A protein and the small-molecule ligand that binds it are described below.
Small molecule (SMILES): Cc1cc(N)nc(CCc2cncc(N3CCOCC3)c2)c1

Binding-site contacts:
Ligand atom N02 contacts residue HEM1 of chain 1.G at 3.1 Å.
Ligand atom N21 contacts residue HEM1 of chain 1.G at 3.9 Å.
Ligand atom C25 contacts residue MET274 of chain 1.B at 3.9 Å (hydrophobic).
Ligand atom N02 contacts residue GLU296 of chain 1.B at 2.7 Å (salt-bridge).
Ligand atom C23 contacts residue ASN273 of chain 1.B at 4.0 Å.
Ligand atom C26 contacts residue HEM1 of chain 1.G at 4.0 Å.
Ligand atom C25 contacts residue ASN273 of chain 1.B at 3.2 Å.
Ligand atom C12 contacts residue HEM1 of chain 1.G at 3.1 Å.
Ligand atom C14 contacts residue HEM1 of chain 1.G at 3.5 Å.
Ligand atom C26 contacts residue VAL271 of chain 1.B at 3.7 Å (hydrophobic).
Ligand atom C25 contacts residue HEM1 of chain 1.G at 3.8 Å.
Ligand atom C25 contacts residue TYR410 of chain 1.B at 3.7 Å (hydrophobic).
Ligand atom C09 contacts residue VAL271 of chain 1.B at 3.5 Å (hydrophobic).
Ligand atom C13 contacts residue VAL271 of chain 1.B at 3.9 Å (hydrophobic).
Ligand atom C16 contacts residue HEM1 of chain 1.G at 3.4 Å.
Ligand atom N01 contacts residue GLU296 of chain 1.B at 2.7 Å (salt-bridge).
Ligand atom C08 contacts residue GLU296 of chain 1.B at 3.4 Å.
Ligand atom C02 contacts residue TRP291 of chain 1.B at 3.8 Å (hydrophobic).
Ligand atom N11 contacts residue HEM1 of chain 1.G at 3.5 Å (h-bond).
Ligand atom C07 contacts residue HEM1 of chain 1.G at 3.5 Å.
Ligand atom C26 contacts residue ASN273 of chain 1.B at 3.1 Å.
Ligand atom C09 contacts residue HEM1 of chain 1.G at 3.9 Å.
Ligand atom C05 contacts residue VAL271 of chain 1.B at 3.8 Å (hydrophobic).
Ligand atom C03 contacts residue HEM1 of chain 1.G at 3.2 Å.
Ligand atom N02 contacts residue MET293 of chain 1.B at 4.0 Å.
Ligand atom C02 contacts residue GLU296 of chain 1.B at 3.5 Å.
Ligand atom C07 contacts residue PHE288 of chain 1.B at 3.7 Å (hydrophobic).
Ligand atom C07 contacts residue GLY290 of chain 1.B at 3.8 Å.
Ligand atom C04 contacts residue HEM1 of chain 1.G at 3.8 Å.
Ligand atom C15 contacts residue HEM1 of chain 1.G at 3.3 Å.
Ligand atom N02 contacts residue TYR292 of chain 1.B at 3.8 Å.
Ligand atom O24 contacts residue ASN273 of chain 1.B at 3.3 Å (h-bond).
Ligand atom C14 contacts residue VAL271 of chain 1.B at 3.5 Å (hydrophobic).
Ligand atom C03 contacts residue PRO269 of chain 1.B at 4.0 Å (hydrophobic).
Ligand atom C06 contacts residue GLU296 of chain 1.B at 3.5 Å.
Ligand atom N01 contacts residue HEM1 of chain 1.G at 3.7 Å.
Ligand atom C02 contacts residue HEM1 of chain 1.G at 3.4 Å.
Ligand atom C08 contacts residue HEM1 of chain 1.G at 3.5 Å.
Ligand atom C13 contacts residue HEM1 of chain 1.G at 3.7 Å.
Ligand atom N02 contacts residue TRP291 of chain 1.B at 2.7 Å (h-bond).

Sequence of chain 1.B:
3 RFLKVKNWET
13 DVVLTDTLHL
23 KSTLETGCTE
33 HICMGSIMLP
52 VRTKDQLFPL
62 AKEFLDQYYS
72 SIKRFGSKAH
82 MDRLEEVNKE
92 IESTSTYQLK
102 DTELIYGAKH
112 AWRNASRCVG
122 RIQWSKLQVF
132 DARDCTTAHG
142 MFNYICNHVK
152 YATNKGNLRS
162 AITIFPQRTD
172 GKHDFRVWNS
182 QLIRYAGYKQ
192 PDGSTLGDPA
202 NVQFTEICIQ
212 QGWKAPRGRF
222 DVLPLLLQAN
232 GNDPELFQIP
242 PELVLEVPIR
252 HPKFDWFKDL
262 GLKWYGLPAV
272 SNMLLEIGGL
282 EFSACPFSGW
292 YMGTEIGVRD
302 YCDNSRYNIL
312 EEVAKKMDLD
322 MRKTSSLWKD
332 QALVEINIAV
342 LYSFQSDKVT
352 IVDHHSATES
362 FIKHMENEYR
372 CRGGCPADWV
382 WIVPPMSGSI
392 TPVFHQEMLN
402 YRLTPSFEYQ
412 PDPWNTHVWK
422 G